The protein below binds the small molecule below.
Small molecule (SMILES): CC(=O)N[C@H]1[C@H](O[C@H]2[C@H](O)[C@@H](NC(C)=O)CO[C@@H]2CO)O[C@H](CO)[C@@H](O)[C@@H]1O

Binding-site contacts:
Ligand atom C6 contacts residue ASN73 of chain 1.C at 3.3 Å.
Ligand atom C5 contacts residue ASN73 of chain 1.C at 3.2 Å.
Ligand atom N2 contacts residue ASN73 of chain 1.C at 3.5 Å (h-bond).
Ligand atom C1 contacts residue ASN73 of chain 1.C at 1.4 Å.
Ligand atom C7 contacts residue ASN73 of chain 1.C at 4.5 Å.
Ligand atom C3 contacts residue ASN73 of chain 1.C at 3.6 Å.
Ligand atom O5 contacts residue ASN73 of chain 1.C at 2.4 Å (h-bond).
Ligand atom C2 contacts residue ASN73 of chain 1.C at 2.5 Å.
Ligand atom C4 contacts residue ASN73 of chain 1.C at 3.4 Å.

Sequence of chain 1.C:
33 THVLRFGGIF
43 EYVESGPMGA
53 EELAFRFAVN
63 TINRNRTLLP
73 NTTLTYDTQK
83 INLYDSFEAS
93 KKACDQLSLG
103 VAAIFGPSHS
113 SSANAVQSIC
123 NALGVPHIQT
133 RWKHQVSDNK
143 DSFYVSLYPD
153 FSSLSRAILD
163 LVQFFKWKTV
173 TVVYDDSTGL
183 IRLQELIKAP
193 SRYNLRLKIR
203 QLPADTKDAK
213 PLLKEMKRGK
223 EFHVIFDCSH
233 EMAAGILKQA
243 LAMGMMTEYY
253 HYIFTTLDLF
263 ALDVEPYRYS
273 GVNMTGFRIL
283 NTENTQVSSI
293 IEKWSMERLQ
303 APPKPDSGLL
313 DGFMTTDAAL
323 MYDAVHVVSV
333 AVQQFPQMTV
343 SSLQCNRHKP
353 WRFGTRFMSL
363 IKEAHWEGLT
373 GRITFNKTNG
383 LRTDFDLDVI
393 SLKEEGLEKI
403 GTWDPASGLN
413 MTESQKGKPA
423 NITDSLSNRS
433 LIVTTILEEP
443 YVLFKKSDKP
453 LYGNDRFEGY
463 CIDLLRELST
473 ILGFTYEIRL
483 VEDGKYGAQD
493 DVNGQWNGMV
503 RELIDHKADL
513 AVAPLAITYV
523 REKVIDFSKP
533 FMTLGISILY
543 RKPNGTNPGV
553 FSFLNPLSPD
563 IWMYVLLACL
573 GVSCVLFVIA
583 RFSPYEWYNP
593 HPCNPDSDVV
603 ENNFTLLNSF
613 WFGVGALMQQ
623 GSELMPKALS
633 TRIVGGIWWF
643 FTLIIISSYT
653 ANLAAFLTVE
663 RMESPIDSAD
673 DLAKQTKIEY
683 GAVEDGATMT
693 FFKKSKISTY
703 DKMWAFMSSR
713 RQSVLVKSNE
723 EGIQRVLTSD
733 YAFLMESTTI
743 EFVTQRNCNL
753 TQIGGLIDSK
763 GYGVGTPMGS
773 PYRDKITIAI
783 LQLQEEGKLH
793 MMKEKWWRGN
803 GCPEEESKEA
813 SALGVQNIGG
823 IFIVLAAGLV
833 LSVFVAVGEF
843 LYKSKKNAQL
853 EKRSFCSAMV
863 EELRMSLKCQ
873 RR